Sequence of chain 17.C:
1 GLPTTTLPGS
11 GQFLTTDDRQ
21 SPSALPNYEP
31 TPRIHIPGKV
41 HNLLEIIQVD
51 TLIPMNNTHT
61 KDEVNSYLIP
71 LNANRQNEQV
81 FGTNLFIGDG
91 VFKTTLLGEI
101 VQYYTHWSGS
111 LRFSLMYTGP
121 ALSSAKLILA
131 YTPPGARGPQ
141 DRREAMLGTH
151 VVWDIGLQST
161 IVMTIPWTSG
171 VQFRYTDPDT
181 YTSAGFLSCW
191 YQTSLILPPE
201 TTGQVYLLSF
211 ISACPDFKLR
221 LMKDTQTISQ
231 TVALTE

A protein and the small-molecule ligand that binds it are described below.
Small molecule (SMILES): Cc1cc(CCCCCCCOc2ccc(C3=N[C@@H](C)CO3)cc2)on1

Sequence of chain 17.A:
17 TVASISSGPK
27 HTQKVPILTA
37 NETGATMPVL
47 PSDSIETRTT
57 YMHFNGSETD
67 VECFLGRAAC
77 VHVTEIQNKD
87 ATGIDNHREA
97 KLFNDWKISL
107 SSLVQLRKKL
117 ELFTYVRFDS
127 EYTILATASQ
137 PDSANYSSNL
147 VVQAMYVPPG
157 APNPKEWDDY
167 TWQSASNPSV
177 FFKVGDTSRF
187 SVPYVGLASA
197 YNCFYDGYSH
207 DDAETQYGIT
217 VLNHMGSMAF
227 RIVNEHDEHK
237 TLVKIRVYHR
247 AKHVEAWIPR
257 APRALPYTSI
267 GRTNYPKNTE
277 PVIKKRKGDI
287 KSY

Binding-site contacts:
Ligand atom C4 contacts residue MET224 of chain 17.A at 3.8 Å (hydrophobic).
Ligand atom C5 contacts residue PHE186 of chain 17.A at 3.5 Å (hydrophobic).
Ligand atom C5B contacts residue TYR197 of chain 17.A at 3.7 Å (hydrophobic).
Ligand atom N2 contacts residue PHE186 of chain 17.A at 3.7 Å.
Ligand atom O1B contacts residue TYR128 of chain 17.A at 3.9 Å.
Ligand atom O1 contacts residue TYR152 of chain 17.A at 3.9 Å.
Ligand atom C31 contacts residue SER175 of chain 17.A at 3.6 Å.
Ligand atom C2B contacts residue MET221 of chain 17.A at 3.6 Å (hydrophobic).
Ligand atom C3B contacts residue MET221 of chain 17.A at 4.0 Å (hydrophobic).
Ligand atom O1B contacts residue MET221 of chain 17.A at 3.4 Å.
Ligand atom C31 contacts residue VAL176 of chain 17.A at 3.3 Å (hydrophobic).
Ligand atom C5 contacts residue TYR152 of chain 17.A at 3.8 Å (hydrophobic).
Ligand atom C5C contacts residue ILE104 of chain 17.A at 3.6 Å (hydrophobic).
Ligand atom C4 contacts residue TYR152 of chain 17.A at 3.9 Å (hydrophobic).
Ligand atom C6C contacts residue MET221 of chain 17.A at 3.7 Å (hydrophobic).
Ligand atom C3 contacts residue PHE186 of chain 17.A at 3.8 Å (hydrophobic).
Ligand atom N2 contacts residue ALA24 of chain 17.C at 3.4 Å.
Ligand atom C5C contacts residue TYR128 of chain 17.A at 3.5 Å (hydrophobic).
Ligand atom C7C contacts residue TYR128 of chain 17.A at 3.6 Å (hydrophobic).
Ligand atom C4C contacts residue TYR152 of chain 17.A at 3.8 Å (hydrophobic).
Ligand atom C4 contacts residue PHE186 of chain 17.A at 3.6 Å (hydrophobic).
Ligand atom N2 contacts residue PRO174 of chain 17.A at 3.9 Å.
Ligand atom O1B contacts residue ILE104 of chain 17.A at 3.8 Å.
Ligand atom C3C contacts residue VAL188 of chain 17.A at 3.3 Å (hydrophobic).
Ligand atom C5B contacts residue LEU106 of chain 17.A at 3.7 Å (hydrophobic).
Ligand atom C4C contacts residue ILE104 of chain 17.A at 3.7 Å (hydrophobic).
Ligand atom C31 contacts residue ALA150 of chain 17.A at 3.5 Å (hydrophobic).
Ligand atom CM1 contacts residue SER107 of chain 17.A at 3.6 Å.
Ligand atom C7C contacts residue TYR197 of chain 17.A at 3.8 Å (hydrophobic).
Ligand atom O1 contacts residue VAL188 of chain 17.A at 3.8 Å.
Ligand atom C6B contacts residue TYR197 of chain 17.A at 3.6 Å (hydrophobic).
Ligand atom C6C contacts residue VAL191 of chain 17.A at 3.2 Å (hydrophobic).
Ligand atom O1 contacts residue ALA24 of chain 17.C at 3.6 Å.
Ligand atom C3C contacts residue TYR128 of chain 17.A at 3.9 Å (hydrophobic).
Ligand atom C3 contacts residue PRO174 of chain 17.A at 3.8 Å (hydrophobic).
Ligand atom C1C contacts residue TYR152 of chain 17.A at 4.0 Å (hydrophobic).
Ligand atom C31 contacts residue PRO174 of chain 17.A at 3.4 Å (hydrophobic).
Ligand atom C1B contacts residue MET221 of chain 17.A at 4.0 Å (hydrophobic).
Ligand atom O1 contacts residue PHE186 of chain 17.A at 3.5 Å.
Ligand atom C2C contacts residue VAL188 of chain 17.A at 3.2 Å (hydrophobic).